This protein binds this small molecule.
Small molecule (SMILES): CC(=O)N[C@@H]1[C@@H](O)[C@H](O)[C@@H](CO)O[C@H]1O

Sequence of chain 1.C:
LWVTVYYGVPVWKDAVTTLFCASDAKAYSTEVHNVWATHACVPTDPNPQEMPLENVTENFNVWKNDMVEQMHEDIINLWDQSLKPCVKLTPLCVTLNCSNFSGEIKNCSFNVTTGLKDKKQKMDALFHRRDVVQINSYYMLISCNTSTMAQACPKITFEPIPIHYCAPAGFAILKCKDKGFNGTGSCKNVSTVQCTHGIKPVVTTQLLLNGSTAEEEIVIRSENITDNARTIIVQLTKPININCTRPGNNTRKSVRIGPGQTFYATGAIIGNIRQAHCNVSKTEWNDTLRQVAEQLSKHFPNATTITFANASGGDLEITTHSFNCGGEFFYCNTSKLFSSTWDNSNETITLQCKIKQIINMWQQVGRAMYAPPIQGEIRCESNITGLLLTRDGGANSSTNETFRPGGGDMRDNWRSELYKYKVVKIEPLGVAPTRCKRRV

Binding-site contacts:
Ligand atom C3 contacts residue ASN169 of chain 2.C at 3.8 Å.
Ligand atom C5 contacts residue ASN169 of chain 2.C at 3.7 Å.
Ligand atom C4 contacts residue ASN169 of chain 2.C at 4.2 Å.
Ligand atom C2 contacts residue ASN169 of chain 2.C at 2.5 Å.
Ligand atom C7 contacts residue ARG280 of chain 1.C at 3.2 Å.
Ligand atom O7 contacts residue ARG280 of chain 1.C at 2.8 Å (salt-bridge).
Ligand atom O7 contacts residue ASN169 of chain 2.C at 4.5 Å.
Ligand atom C8 contacts residue THR170 of chain 2.C at 3.7 Å.
Ligand atom C8 contacts residue ARG280 of chain 1.C at 3.6 Å.
Ligand atom C1 contacts residue ASN169 of chain 2.C at 1.4 Å.
Ligand atom O5 contacts residue ASN169 of chain 2.C at 2.4 Å (h-bond).
Ligand atom C7 contacts residue ASN169 of chain 2.C at 3.9 Å.
Ligand atom N2 contacts residue ASN169 of chain 2.C at 2.9 Å (h-bond).
Ligand atom C8 contacts residue ASN169 of chain 2.C at 4.2 Å.
Ligand atom C1 contacts residue ARG280 of chain 1.C at 4.4 Å.
Ligand atom N2 contacts residue THR170 of chain 2.C at 3.3 Å.
Ligand atom C2 contacts residue THR170 of chain 2.C at 4.3 Å.
Ligand atom C1 contacts residue THR170 of chain 2.C at 4.2 Å.
Ligand atom C2 contacts residue ARG280 of chain 1.C at 3.8 Å.
Ligand atom N2 contacts residue ARG280 of chain 1.C at 3.6 Å.
Ligand atom C7 contacts residue THR170 of chain 2.C at 4.1 Å.

Sequence of chain 2.C:
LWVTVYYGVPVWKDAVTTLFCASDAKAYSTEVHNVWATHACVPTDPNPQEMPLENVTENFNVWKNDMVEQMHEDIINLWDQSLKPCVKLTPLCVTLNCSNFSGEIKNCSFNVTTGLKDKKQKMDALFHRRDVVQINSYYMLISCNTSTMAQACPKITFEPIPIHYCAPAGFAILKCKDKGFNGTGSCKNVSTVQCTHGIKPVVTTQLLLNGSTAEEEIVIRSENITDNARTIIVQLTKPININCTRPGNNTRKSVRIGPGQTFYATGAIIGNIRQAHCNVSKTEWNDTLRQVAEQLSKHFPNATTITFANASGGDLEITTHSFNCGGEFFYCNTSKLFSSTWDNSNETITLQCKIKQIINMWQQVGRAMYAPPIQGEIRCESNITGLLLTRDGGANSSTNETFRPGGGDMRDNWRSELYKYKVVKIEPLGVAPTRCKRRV